Binding-site contacts:
Ligand atom O05 contacts residue MET98 of chain 1.B at 3.1 Å (h-bond).
Ligand atom C22 contacts residue LEU149 of chain 1.B at 3.3 Å (hydrophobic).
Ligand atom S17 contacts residue ARG146 of chain 1.B at 3.6 Å.
Ligand atom C27 contacts residue GLY101 of chain 1.B at 3.6 Å.
Ligand atom C22 contacts residue MET95 of chain 1.B at 3.6 Å (hydrophobic).
Ligand atom N07 contacts residue ALA48 of chain 1.B at 3.6 Å.
Ligand atom F34 contacts residue LEU93 of chain 1.B at 3.0 Å.
Ligand atom C21 contacts residue LEU149 of chain 1.B at 3.5 Å (hydrophobic).
Ligand atom C30 contacts residue GLY101 of chain 1.B at 3.4 Å.
Ligand atom N10 contacts residue MET98 of chain 1.B at 2.7 Å (h-bond).
Ligand atom C31 contacts residue CYS102 of chain 1.B at 3.3 Å (hydrophobic).
Ligand atom C32 contacts residue CYS102 of chain 1.B at 2.8 Å (hydrophobic).
Ligand atom C23 contacts residue ALA48 of chain 1.B at 3.4 Å (hydrophobic).
Ligand atom N07 contacts residue GLN96 of chain 1.B at 3.6 Å.
Ligand atom C27 contacts residue MET98 of chain 1.B at 3.3 Å (hydrophobic).
Ligand atom N04 contacts residue LYS50 of chain 1.B at 2.9 Å (salt-bridge).
Ligand atom C11 contacts residue THR159 of chain 1.B at 3.6 Å.
Ligand atom C28 contacts residue GLY101 of chain 1.B at 3.6 Å.
Ligand atom C11 contacts residue ASP160 of chain 1.B at 3.5 Å.
Ligand atom O05 contacts residue LEU97 of chain 1.B at 3.6 Å.
Ligand atom C26 contacts residue LEU23 of chain 1.B at 3.6 Å (hydrophobic).
Ligand atom C23 contacts residue GLN96 of chain 1.B at 3.1 Å.
Ligand atom N07 contacts residue MET98 of chain 1.B at 2.9 Å (h-bond).
Ligand atom C33 contacts residue ARG146 of chain 1.B at 3.3 Å.
Ligand atom F34 contacts residue LEU82 of chain 1.B at 3.6 Å.
Ligand atom O05 contacts residue LEU23 of chain 1.B at 3.5 Å.
Ligand atom C16 contacts residue VAL31 of chain 1.B at 3.4 Å (hydrophobic).
Ligand atom C29 contacts residue PRO99 of chain 1.B at 3.5 Å (hydrophobic).
Ligand atom C18 contacts residue ARG146 of chain 1.B at 3.0 Å.
Ligand atom N12 contacts residue CYS102 of chain 1.B at 3.6 Å (h-bond).
Ligand atom C03 contacts residue LYS50 of chain 1.B at 3.4 Å.
Ligand atom C26 contacts residue MET98 of chain 1.B at 3.5 Å (hydrophobic).
Ligand atom C03 contacts residue ALA48 of chain 1.B at 3.5 Å (hydrophobic).
Ligand atom C33 contacts residue CYS102 of chain 1.B at 1.8 Å (hydrophobic).
Ligand atom N04 contacts residue VAL31 of chain 1.B at 3.2 Å.
Ligand atom F34 contacts residue ILE94 of chain 1.B at 3.2 Å.
Ligand atom C09 contacts residue MET95 of chain 1.B at 3.4 Å (hydrophobic).
Ligand atom C03 contacts residue LEU93 of chain 1.B at 3.6 Å (hydrophobic).
Ligand atom C14 contacts residue VAL31 of chain 1.B at 3.5 Å (hydrophobic).
Ligand atom C16 contacts residue LYS50 of chain 1.B at 3.6 Å.

A small-molecule ligand and the protein it binds are described below.
Small molecule (SMILES): CCC(=O)Nc1ccc(OC)c(Nc2cc(-c3[nH]c(SC)nc3-c3ccc(F)cc3)ccn2)c1

Sequence of chain 1.B:
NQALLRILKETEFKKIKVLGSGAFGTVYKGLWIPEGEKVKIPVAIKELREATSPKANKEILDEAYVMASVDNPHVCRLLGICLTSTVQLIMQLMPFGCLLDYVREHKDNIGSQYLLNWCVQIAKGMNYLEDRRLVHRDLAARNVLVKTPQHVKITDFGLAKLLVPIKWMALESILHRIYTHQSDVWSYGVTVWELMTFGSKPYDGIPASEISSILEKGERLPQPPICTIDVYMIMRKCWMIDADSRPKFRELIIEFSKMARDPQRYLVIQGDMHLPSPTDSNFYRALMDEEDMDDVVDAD